Sequence of chain 1.D:
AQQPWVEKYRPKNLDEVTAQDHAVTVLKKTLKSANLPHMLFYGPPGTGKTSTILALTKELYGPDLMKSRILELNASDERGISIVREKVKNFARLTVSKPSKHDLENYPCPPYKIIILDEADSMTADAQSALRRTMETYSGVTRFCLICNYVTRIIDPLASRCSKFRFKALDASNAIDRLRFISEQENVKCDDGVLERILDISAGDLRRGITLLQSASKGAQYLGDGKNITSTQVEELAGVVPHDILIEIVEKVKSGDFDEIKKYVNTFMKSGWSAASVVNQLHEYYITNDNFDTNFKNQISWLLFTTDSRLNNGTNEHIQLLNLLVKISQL

Sequence of chain 1.C:
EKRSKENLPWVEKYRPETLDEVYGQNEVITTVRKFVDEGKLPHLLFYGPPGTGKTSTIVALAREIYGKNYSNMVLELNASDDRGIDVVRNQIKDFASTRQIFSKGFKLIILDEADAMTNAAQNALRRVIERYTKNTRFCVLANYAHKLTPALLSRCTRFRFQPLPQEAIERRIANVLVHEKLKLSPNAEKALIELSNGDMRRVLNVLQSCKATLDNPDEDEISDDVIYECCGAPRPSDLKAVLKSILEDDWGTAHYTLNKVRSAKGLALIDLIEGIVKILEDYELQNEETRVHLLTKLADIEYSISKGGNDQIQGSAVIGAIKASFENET

Binding-site contacts:
Ligand atom S1G contacts residue ARG183 of chain 1.D at 2.8 Å (salt-bridge).
Ligand atom O2A contacts residue GLU158 of chain 1.D at 3.1 Å (salt-bridge).
Ligand atom PA contacts residue THR60 of chain 1.C at 3.6 Å.
Ligand atom C2' contacts residue TYR19 of chain 1.C at 3.4 Å (hydrophobic).
Ligand atom O2B contacts residue THR57 of chain 1.C at 3.1 Å (h-bond).
Ligand atom O2G contacts residue MG1 of chain 1.P at 2.1 Å.
Ligand atom O1B contacts residue LYS59 of chain 1.C at 3.1 Å (salt-bridge).
Ligand atom O3G contacts residue ASN148 of chain 1.C at 2.8 Å (h-bond).
Ligand atom O2' contacts residue TYR19 of chain 1.C at 2.3 Å (h-bond).
Ligand atom O1A contacts residue SER61 of chain 1.C at 2.6 Å (h-bond).
Ligand atom O3B contacts residue ARG206 of chain 1.C at 3.2 Å (salt-bridge).
Ligand atom O2' contacts residue VAL16 of chain 1.C at 3.3 Å (h-bond).
Ligand atom O1B contacts residue THR60 of chain 1.C at 3.1 Å (h-bond).
Ligand atom O3A contacts residue ARG206 of chain 1.C at 3.3 Å (salt-bridge).
Ligand atom O3' contacts residue TYR19 of chain 1.C at 3.6 Å (h-bond).
Ligand atom PA contacts residue SER61 of chain 1.C at 3.4 Å.
Ligand atom PG contacts residue ARG206 of chain 1.C at 3.6 Å.
Ligand atom N7 contacts residue THR57 of chain 1.C at 3.0 Å (h-bond).
Ligand atom C6 contacts residue TYR28 of chain 1.C at 3.5 Å (hydrophobic).
Ligand atom O1A contacts residue GLY58 of chain 1.C at 3.2 Å.
Ligand atom O3A contacts residue THR60 of chain 1.C at 3.3 Å.
Ligand atom O3' contacts residue VAL16 of chain 1.C at 3.0 Å (h-bond).
Ligand atom N7 contacts residue GLY56 of chain 1.C at 3.3 Å (h-bond).
Ligand atom O3B contacts residue GLY56 of chain 1.C at 3.0 Å (h-bond).
Ligand atom O2B contacts residue LYS59 of chain 1.C at 3.5 Å (salt-bridge).
Ligand atom C8 contacts residue GLY56 of chain 1.C at 3.0 Å.
Ligand atom O1B contacts residue MG1 of chain 1.P at 3.3 Å.
Ligand atom N1 contacts residue TYR28 of chain 1.C at 3.1 Å (h-bond).
Ligand atom O2A contacts residue THR60 of chain 1.C at 3.3 Å.
Ligand atom O2' contacts residue LEU209 of chain 1.C at 3.5 Å.
Ligand atom C5' contacts residue ARG206 of chain 1.C at 3.4 Å.
Ligand atom N6 contacts residue TYR28 of chain 1.C at 2.4 Å (h-bond).
Ligand atom N7 contacts residue GLY58 of chain 1.C at 3.3 Å.
Ligand atom O2B contacts residue GLY56 of chain 1.C at 3.2 Å.
Ligand atom S1G contacts residue ARG206 of chain 1.C at 2.6 Å (salt-bridge).
Ligand atom O2B contacts residue GLY58 of chain 1.C at 2.7 Å (h-bond).
Ligand atom O2A contacts residue ARG20 of chain 1.C at 2.9 Å (salt-bridge).
Ligand atom O3G contacts residue LYS59 of chain 1.C at 3.1 Å (salt-bridge).
Ligand atom O2A contacts residue SER61 of chain 1.C at 3.2 Å (h-bond).
Ligand atom N6 contacts residue VAL27 of chain 1.C at 3.4 Å.

This protein binds this small molecule.
Small molecule (SMILES): Nc1ncnc2c1ncn2[C@@H]1O[C@H](COP(=O)(O)OP(=O)(O)OP(O)(O)=S)[C@@H](O)[C@H]1O